Sequence of chain 1.A:
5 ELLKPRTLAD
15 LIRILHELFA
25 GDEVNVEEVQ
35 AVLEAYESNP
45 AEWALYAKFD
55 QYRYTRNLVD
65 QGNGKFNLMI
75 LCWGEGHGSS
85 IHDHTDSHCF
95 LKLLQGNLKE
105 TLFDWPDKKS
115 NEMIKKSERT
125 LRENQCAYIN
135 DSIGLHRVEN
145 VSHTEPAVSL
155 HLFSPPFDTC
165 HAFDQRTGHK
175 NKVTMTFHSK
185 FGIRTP

Binding-site contacts:
Ligand atom CB contacts residue LEU75 of chain 1.A at 3.5 Å (hydrophobic).
Ligand atom SG contacts residue HIS155 of chain 1.A at 3.6 Å.
Ligand atom C contacts residue LEU75 of chain 1.A at 3.9 Å (hydrophobic).
Ligand atom SG contacts residue LEU95 of chain 1.A at 4.3 Å.
Ligand atom O contacts residue TYR58 of chain 1.A at 2.9 Å (h-bond).
Ligand atom CB contacts residue FE1 of chain 1.B at 3.3 Å.
Ligand atom CA contacts residue HIS86 of chain 1.A at 3.5 Å.
Ligand atom C contacts residue TYR58 of chain 1.A at 3.9 Å (hydrophobic).
Ligand atom N contacts residue PHE157 of chain 1.A at 4.2 Å.
Ligand atom CA contacts residue TYR58 of chain 1.A at 4.1 Å (hydrophobic).
Ligand atom OXT contacts residue MET179 of chain 1.A at 3.2 Å.
Ligand atom CB contacts residue HIS86 of chain 1.A at 4.1 Å.
Ligand atom SG contacts residue VAL142 of chain 1.A at 3.8 Å.
Ligand atom N contacts residue HIS88 of chain 1.A at 3.3 Å (h-bond).
Ligand atom OXT contacts residue LEU75 of chain 1.A at 4.4 Å.
Ligand atom SG contacts residue FE1 of chain 1.B at 2.3 Å.
Ligand atom C contacts residue PHE157 of chain 1.A at 4.3 Å (hydrophobic).
Ligand atom OXT contacts residue ARG60 of chain 1.A at 2.9 Å (salt-bridge).
Ligand atom N contacts residue FE1 of chain 1.B at 2.4 Å.
Ligand atom CA contacts residue LEU75 of chain 1.A at 4.4 Å (hydrophobic).
Ligand atom SG contacts residue HIS140 of chain 1.A at 3.3 Å (h-bond).
Ligand atom SG contacts residue HIS86 of chain 1.A at 3.5 Å (h-bond).
Ligand atom N contacts residue HIS86 of chain 1.A at 3.0 Å (h-bond).
Ligand atom C contacts residue MET179 of chain 1.A at 3.8 Å (hydrophobic).
Ligand atom OXT contacts residue PHE157 of chain 1.A at 3.4 Å.
Ligand atom C contacts residue ARG60 of chain 1.A at 3.5 Å.
Ligand atom O contacts residue ARG60 of chain 1.A at 3.0 Å (salt-bridge).
Ligand atom N contacts residue MET179 of chain 1.A at 4.3 Å.
Ligand atom O contacts residue LEU75 of chain 1.A at 3.7 Å.
Ligand atom O contacts residue MET179 of chain 1.A at 4.2 Å.
Ligand atom SG contacts residue HIS88 of chain 1.A at 4.4 Å.
Ligand atom CA contacts residue FE1 of chain 1.B at 3.1 Å.
Ligand atom CB contacts residue HIS155 of chain 1.A at 3.5 Å.

A protein and the small-molecule ligand that binds it are described below.
Small molecule (SMILES): N[C@@H](CS)C(=O)O